The protein below binds the small molecule below.
Small molecule (SMILES): OC[C@H]1O[C@H](O)[C@@H](O)[C@@H](O)[C@@H]1O

Sequence of chain 1.C:
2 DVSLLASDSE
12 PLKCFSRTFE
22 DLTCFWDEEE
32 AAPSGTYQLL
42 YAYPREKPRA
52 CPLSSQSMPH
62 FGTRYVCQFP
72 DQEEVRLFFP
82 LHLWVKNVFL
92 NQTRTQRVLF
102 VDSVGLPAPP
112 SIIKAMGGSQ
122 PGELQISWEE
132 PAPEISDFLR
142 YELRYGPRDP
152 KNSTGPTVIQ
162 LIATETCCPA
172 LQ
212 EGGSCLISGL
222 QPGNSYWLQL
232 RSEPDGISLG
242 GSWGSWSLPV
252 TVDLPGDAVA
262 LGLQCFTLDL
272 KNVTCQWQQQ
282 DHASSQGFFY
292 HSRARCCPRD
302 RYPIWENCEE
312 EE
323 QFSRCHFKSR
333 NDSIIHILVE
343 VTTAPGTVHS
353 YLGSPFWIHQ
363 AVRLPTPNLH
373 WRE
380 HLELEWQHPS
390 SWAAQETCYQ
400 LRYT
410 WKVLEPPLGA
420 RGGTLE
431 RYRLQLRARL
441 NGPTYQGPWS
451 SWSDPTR

Binding-site contacts:
Ligand atom O5 contacts residue ARG145 of chain 1.C at 4.3 Å.
Ligand atom O2 contacts residue SER246 of chain 1.C at 3.9 Å.
Ligand atom O6 contacts residue ARG145 of chain 1.C at 3.3 Å (salt-bridge).
Ligand atom C4 contacts residue TRP247 of chain 1.C at 4.0 Å (hydrophobic).
Ligand atom C2 contacts residue TRP247 of chain 1.C at 2.5 Å (hydrophobic).
Ligand atom C6 contacts residue ARG145 of chain 1.C at 4.3 Å.
Ligand atom O6 contacts residue TRP247 of chain 1.C at 4.5 Å.
Ligand atom C3 contacts residue TRP247 of chain 1.C at 3.4 Å (hydrophobic).
Ligand atom O2 contacts residue TRP247 of chain 1.C at 3.6 Å.
Ligand atom C2 contacts residue SER246 of chain 1.C at 4.2 Å.
Ligand atom C5 contacts residue ARG145 of chain 1.C at 4.0 Å.
Ligand atom O5 contacts residue TRP247 of chain 1.C at 2.5 Å.
Ligand atom C1 contacts residue TRP247 of chain 1.C at 1.5 Å (hydrophobic).
Ligand atom C6 contacts residue TRP247 of chain 1.C at 4.5 Å (hydrophobic).
Ligand atom C5 contacts residue TRP247 of chain 1.C at 3.2 Å (hydrophobic).